This protein binds this small molecule.
Small molecule (SMILES): CC(=O)N[C@H]1[C@H](O[C@H]2[C@H](O)[C@@H](NC(C)=O)CO[C@@H]2CO)O[C@H](CO)[C@@H](O[C@@H]2O[C@H](CO)[C@@H](O)[C@H](O[C@H]3O[C@H](CO)[C@@H](O)[C@H](O)[C@@H]3O[C@H]3O[C@H](CO)[C@@H](O)[C@H](O)[C@@H]3O[C@H]3O[C@H](CO)[C@@H](O)[C@H](O)[C@@H]3O)[C@@H]2O)[C@@H]1O

Sequence of chain 1.C:
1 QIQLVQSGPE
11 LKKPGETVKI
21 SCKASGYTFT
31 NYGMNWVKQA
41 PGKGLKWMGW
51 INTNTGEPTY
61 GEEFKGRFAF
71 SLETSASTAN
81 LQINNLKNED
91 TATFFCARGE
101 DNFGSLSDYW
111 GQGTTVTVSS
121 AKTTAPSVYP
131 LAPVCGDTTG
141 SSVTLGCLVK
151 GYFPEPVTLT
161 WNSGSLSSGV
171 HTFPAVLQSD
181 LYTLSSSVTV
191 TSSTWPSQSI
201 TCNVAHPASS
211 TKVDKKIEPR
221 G

Sequence of chain 4.A:
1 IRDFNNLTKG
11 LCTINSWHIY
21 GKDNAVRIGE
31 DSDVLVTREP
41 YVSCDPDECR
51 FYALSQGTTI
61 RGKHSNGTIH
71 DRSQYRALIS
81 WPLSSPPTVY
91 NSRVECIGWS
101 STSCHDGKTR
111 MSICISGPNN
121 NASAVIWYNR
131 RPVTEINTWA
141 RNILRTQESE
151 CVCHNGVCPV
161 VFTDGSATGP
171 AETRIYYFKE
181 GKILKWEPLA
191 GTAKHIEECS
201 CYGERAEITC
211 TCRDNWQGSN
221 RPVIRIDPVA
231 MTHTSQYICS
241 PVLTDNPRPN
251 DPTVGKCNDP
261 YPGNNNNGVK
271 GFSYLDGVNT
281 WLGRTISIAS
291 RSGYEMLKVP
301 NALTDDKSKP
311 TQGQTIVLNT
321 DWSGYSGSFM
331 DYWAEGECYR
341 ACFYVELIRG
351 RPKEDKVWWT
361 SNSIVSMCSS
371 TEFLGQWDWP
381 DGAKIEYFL

Sequence of chain 1.A:
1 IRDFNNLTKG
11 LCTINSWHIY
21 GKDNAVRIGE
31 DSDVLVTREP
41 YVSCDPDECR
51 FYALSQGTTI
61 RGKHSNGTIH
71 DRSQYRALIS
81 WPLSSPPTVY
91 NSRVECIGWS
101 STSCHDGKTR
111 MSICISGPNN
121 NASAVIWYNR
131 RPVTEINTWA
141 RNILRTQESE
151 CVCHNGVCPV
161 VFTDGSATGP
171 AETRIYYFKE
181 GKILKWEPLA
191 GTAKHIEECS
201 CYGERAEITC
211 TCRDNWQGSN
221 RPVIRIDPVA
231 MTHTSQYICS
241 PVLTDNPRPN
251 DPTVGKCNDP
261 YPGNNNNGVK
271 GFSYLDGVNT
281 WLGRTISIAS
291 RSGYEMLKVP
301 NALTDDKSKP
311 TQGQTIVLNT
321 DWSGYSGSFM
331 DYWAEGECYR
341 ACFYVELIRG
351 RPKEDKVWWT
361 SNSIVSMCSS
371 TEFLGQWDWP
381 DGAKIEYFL

Binding-site contacts:
Ligand atom C3 contacts residue GLY313 of chain 1.A at 3.4 Å.
Ligand atom C6 contacts residue PRO310 of chain 1.A at 3.5 Å (hydrophobic).
Ligand atom O5 contacts residue ASN121 of chain 4.A at 2.4 Å (h-bond).
Ligand atom N2 contacts residue ASN121 of chain 4.A at 2.9 Å (h-bond).
Ligand atom C6 contacts residue LEU374 of chain 1.A at 3.5 Å (hydrophobic).
Ligand atom C4 contacts residue GLU295 of chain 1.A at 3.3 Å.
Ligand atom O3 contacts residue ASP251 of chain 1.A at 2.6 Å (salt-bridge).
Ligand atom O3 contacts residue GLU295 of chain 1.A at 2.6 Å (salt-bridge).
Ligand atom O5 contacts residue GLN376 of chain 1.A at 3.4 Å (h-bond).
Ligand atom O3 contacts residue ARG284 of chain 1.A at 2.5 Å (salt-bridge).
Ligand atom C6 contacts residue THR311 of chain 1.A at 3.6 Å.
Ligand atom C6 contacts residue ASP251 of chain 1.A at 3.6 Å.
Ligand atom C7 contacts residue ASN121 of chain 4.A at 3.4 Å.
Ligand atom O4 contacts residue ARG284 of chain 1.A at 3.5 Å (salt-bridge).
Ligand atom O6 contacts residue GLN376 of chain 1.A at 2.7 Å (h-bond).
Ligand atom O7 contacts residue ASN120 of chain 4.A at 3.4 Å (h-bond).
Ligand atom O4 contacts residue ARG248 of chain 1.A at 3.2 Å (salt-bridge).
Ligand atom O3 contacts residue GLN312 of chain 1.A at 3.3 Å.
Ligand atom O7 contacts residue ASN121 of chain 4.A at 3.6 Å (h-bond).
Ligand atom O5 contacts residue GLY375 of chain 1.A at 3.5 Å.
Ligand atom C6 contacts residue ARG248 of chain 1.A at 3.5 Å.
Ligand atom C2 contacts residue ASN121 of chain 4.A at 2.4 Å.
Ligand atom C8 contacts residue PHE373 of chain 1.A at 3.6 Å (hydrophobic).
Ligand atom O4 contacts residue ILE288 of chain 1.A at 3.5 Å.
Ligand atom O6 contacts residue ASP251 of chain 1.A at 2.7 Å (salt-bridge).
Ligand atom C3 contacts residue ASP251 of chain 1.A at 3.6 Å.
Ligand atom O3 contacts residue GLY313 of chain 1.A at 2.9 Å (h-bond).
Ligand atom O5 contacts residue ASP251 of chain 1.A at 3.4 Å (salt-bridge).
Ligand atom C3 contacts residue GLU295 of chain 1.A at 3.2 Å.
Ligand atom C8 contacts residue ASN120 of chain 4.A at 3.3 Å.
Ligand atom O6 contacts residue LYS309 of chain 1.A at 3.5 Å (salt-bridge).
Ligand atom O4 contacts residue ASP251 of chain 1.A at 3.5 Å (salt-bridge).
Ligand atom O2 contacts residue ASN250 of chain 1.A at 3.0 Å (h-bond).
Ligand atom O4 contacts residue GLU295 of chain 1.A at 2.6 Å (salt-bridge).
Ligand atom C6 contacts residue ILE286 of chain 1.A at 3.1 Å (hydrophobic).
Ligand atom O3 contacts residue ASN250 of chain 1.A at 3.0 Å.
Ligand atom O2 contacts residue GLY313 of chain 1.A at 3.1 Å.
Ligand atom O2 contacts residue LEU297 of chain 1.A at 3.4 Å.
Ligand atom O6 contacts residue ILE286 of chain 1.A at 3.3 Å (h-bond).
Ligand atom C1 contacts residue ASN121 of chain 4.A at 1.5 Å.